Binding-site contacts:
Ligand atom O29 contacts residue THR158 of chain 1.B at 2.9 Å (h-bond).
Ligand atom C10 contacts residue GSH1 of chain 1.G at 3.7 Å.
Ligand atom C30 contacts residue MET98 of chain 1.B at 3.9 Å (hydrophobic).
Ligand atom O21 contacts residue MET10 of chain 1.B at 3.5 Å.
Ligand atom C25 contacts residue TRP103 of chain 1.B at 4.0 Å (hydrophobic).
Ligand atom C30 contacts residue TYR151 of chain 1.B at 4.1 Å (hydrophobic).
Ligand atom S8 contacts residue MET10 of chain 1.B at 4.0 Å.
Ligand atom C25 contacts residue ARG13 of chain 1.B at 3.8 Å.
Ligand atom O29 contacts residue GLY12 of chain 1.B at 3.9 Å.
Ligand atom C7 contacts residue GSH1 of chain 1.G at 4.0 Å.
Ligand atom C11 contacts residue GLN35 of chain 1.B at 3.7 Å.
Ligand atom C22 contacts residue TRP103 of chain 1.B at 3.9 Å (hydrophobic).
Ligand atom N18 contacts residue TRP103 of chain 1.B at 3.4 Å.
Ligand atom O21 contacts residue TRP103 of chain 1.B at 4.0 Å.
Ligand atom C24 contacts residue TRP103 of chain 1.B at 3.6 Å (hydrophobic).
Ligand atom C26 contacts residue MET10 of chain 1.B at 3.9 Å (hydrophobic).
Ligand atom C25 contacts residue GSH1 of chain 1.G at 4.0 Å.
Ligand atom O16 contacts residue ALA104 of chain 1.B at 3.8 Å.
Ligand atom C31 contacts residue TYR151 of chain 1.B at 3.4 Å (hydrophobic).
Ligand atom C27 contacts residue GLY12 of chain 1.B at 3.9 Å.
Ligand atom C6 contacts residue GSH1 of chain 1.G at 3.8 Å.
Ligand atom C14 contacts residue TRP38 of chain 1.B at 3.9 Å (hydrophobic).
Ligand atom C27 contacts residue THR158 of chain 1.B at 4.0 Å.
Ligand atom C31 contacts residue GLY12 of chain 1.B at 3.4 Å.
Ligand atom C9 contacts residue PHE8 of chain 1.B at 4.1 Å (hydrophobic).
Ligand atom C17 contacts residue TRP38 of chain 1.B at 3.3 Å (hydrophobic).
Ligand atom N20 contacts residue TRP103 of chain 1.B at 3.6 Å.
Ligand atom O16 contacts residue GSH1 of chain 1.G at 3.1 Å (h-bond).
Ligand atom C1 contacts residue ALA104 of chain 1.B at 3.7 Å (hydrophobic).
Ligand atom N3 contacts residue PHE8 of chain 1.B at 4.1 Å.
Ligand atom N18 contacts residue GSH1 of chain 1.G at 3.8 Å.
Ligand atom N23 contacts residue GLY12 of chain 1.B at 3.7 Å.
Ligand atom C7 contacts residue TRP103 of chain 1.B at 4.0 Å (hydrophobic).
Ligand atom C1 contacts residue GSH1 of chain 1.G at 3.8 Å.
Ligand atom C31 contacts residue ILE154 of chain 1.B at 3.9 Å (hydrophobic).
Ligand atom C15 contacts residue GSH1 of chain 1.G at 3.8 Å.
Ligand atom C2 contacts residue ALA104 of chain 1.B at 3.9 Å (hydrophobic).
Ligand atom C19 contacts residue MET10 of chain 1.B at 3.9 Å (hydrophobic).
Ligand atom C30 contacts residue CYS155 of chain 1.B at 4.1 Å (hydrophobic).
Ligand atom C19 contacts residue TRP103 of chain 1.B at 3.5 Å (hydrophobic).

Sequence of chain 1.B:
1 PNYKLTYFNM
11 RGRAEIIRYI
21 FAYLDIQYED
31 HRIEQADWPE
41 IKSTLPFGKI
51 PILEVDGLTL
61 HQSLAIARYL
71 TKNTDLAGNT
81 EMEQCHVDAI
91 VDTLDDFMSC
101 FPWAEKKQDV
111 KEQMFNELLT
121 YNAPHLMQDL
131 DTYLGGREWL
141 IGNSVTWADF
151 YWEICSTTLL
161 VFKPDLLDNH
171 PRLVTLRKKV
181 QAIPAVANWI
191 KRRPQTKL

The protein below binds the small molecule below.
Small molecule (SMILES): CCOC(=O)N1CCN(C(=O)Nc2sc3nc4n(c(=O)c3c2C)CC[C@H](C)CC4)CC1